This protein binds this small molecule.
Small molecule (SMILES): CC(=O)N[C@H]1[C@H](O[C@H]2[C@H](O)[C@@H](CO)OC[C@@H]2NC(C)=O)O[C@H](CO)[C@@H](O)[C@@H]1O[C@@H]1O[C@H](CO[C@H]2O[C@H](CO)[C@@H](O)[C@H](O)[C@@H]2O)[C@@H](O)[C@H](O[C@H]2O[C@H](CO)[C@@H](O)[C@H](O)[C@@H]2O)[C@@H]1O

Sequence of chain 1.N:
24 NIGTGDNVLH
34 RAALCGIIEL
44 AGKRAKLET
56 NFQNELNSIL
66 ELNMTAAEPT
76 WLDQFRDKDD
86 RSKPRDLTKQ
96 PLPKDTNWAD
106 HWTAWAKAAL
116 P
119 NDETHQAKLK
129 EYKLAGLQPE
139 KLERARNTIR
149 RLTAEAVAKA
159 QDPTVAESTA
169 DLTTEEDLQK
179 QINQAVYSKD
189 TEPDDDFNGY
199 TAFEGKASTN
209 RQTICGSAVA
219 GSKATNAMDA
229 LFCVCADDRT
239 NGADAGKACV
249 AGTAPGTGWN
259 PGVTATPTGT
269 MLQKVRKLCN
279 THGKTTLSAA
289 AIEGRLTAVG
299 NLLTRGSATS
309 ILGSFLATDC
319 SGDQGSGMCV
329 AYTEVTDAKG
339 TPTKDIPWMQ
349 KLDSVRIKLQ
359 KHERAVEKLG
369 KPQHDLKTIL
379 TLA

Binding-site contacts:
Ligand atom C2 contacts residue ASN68 of chain 1.N at 2.5 Å.
Ligand atom O2 contacts residue TRP103 of chain 1.N at 2.6 Å (h-bond).
Ligand atom N2 contacts residue ASN68 of chain 1.N at 3.1 Å (h-bond).
Ligand atom C8 contacts residue TRP76 of chain 1.N at 3.7 Å (hydrophobic).
Ligand atom C5 contacts residue ASN102 of chain 1.N at 3.2 Å.
Ligand atom C6 contacts residue ASN102 of chain 1.N at 3.3 Å.
Ligand atom C4 contacts residue ASP100 of chain 1.N at 3.5 Å.
Ligand atom O3 contacts residue TRP103 of chain 1.N at 3.7 Å.
Ligand atom C3 contacts residue TRP103 of chain 1.N at 3.6 Å (hydrophobic).
Ligand atom O4 contacts residue ASN102 of chain 1.N at 3.0 Å (h-bond).
Ligand atom O5 contacts residue ASN102 of chain 1.N at 3.0 Å (h-bond).
Ligand atom O3 contacts residue THR101 of chain 1.N at 2.6 Å (h-bond).
Ligand atom C7 contacts residue ASN68 of chain 1.N at 3.1 Å.
Ligand atom C1 contacts residue TRP76 of chain 1.N at 3.5 Å (hydrophobic).
Ligand atom C6 contacts residue ASP100 of chain 1.N at 3.4 Å.
Ligand atom O4 contacts residue ASP100 of chain 1.N at 2.7 Å (salt-bridge).
Ligand atom C5 contacts residue TRP110 of chain 1.N at 3.5 Å (hydrophobic).
Ligand atom O6 contacts residue HIS106 of chain 1.N at 3.7 Å.
Ligand atom C4 contacts residue THR101 of chain 1.N at 3.4 Å.
Ligand atom C1 contacts residue ASN68 of chain 1.N at 1.4 Å.
Ligand atom C7 contacts residue TRP76 of chain 1.N at 3.7 Å (hydrophobic).
Ligand atom O2 contacts residue THR101 of chain 1.N at 2.7 Å (h-bond).
Ligand atom C2 contacts residue TRP103 of chain 1.N at 3.7 Å (hydrophobic).
Ligand atom O7 contacts residue ASN68 of chain 1.N at 3.0 Å (h-bond).
Ligand atom O7 contacts residue TRP110 of chain 1.N at 3.5 Å (h-bond).
Ligand atom C3 contacts residue THR101 of chain 1.N at 3.3 Å.
Ligand atom O6 contacts residue ASN102 of chain 1.N at 2.4 Å (h-bond).
Ligand atom O5 contacts residue ASN68 of chain 1.N at 2.4 Å (h-bond).
Ligand atom O3 contacts residue PRO98 of chain 1.N at 3.6 Å.
Ligand atom O5 contacts residue TRP103 of chain 1.N at 3.6 Å.
Ligand atom O6 contacts residue ALA72 of chain 1.N at 3.6 Å.
Ligand atom O6 contacts residue ASP100 of chain 1.N at 2.8 Å (salt-bridge).
Ligand atom N2 contacts residue TRP76 of chain 1.N at 3.2 Å.
Ligand atom C8 contacts residue THR151 of chain 1.N at 3.7 Å.
Ligand atom C5 contacts residue ASN68 of chain 1.N at 3.6 Å.
Ligand atom O6 contacts residue TRP103 of chain 1.N at 3.4 Å.
Ligand atom C2 contacts residue THR101 of chain 1.N at 3.6 Å.
Ligand atom O2 contacts residue ASN102 of chain 1.N at 3.0 Å (h-bond).
Ligand atom O3 contacts residue TRP76 of chain 1.N at 3.4 Å.
Ligand atom O4 contacts residue ARG148 of chain 1.N at 3.3 Å.